Binding-site contacts:
Ligand atom C1' contacts residue VAL203 of chain 1.Z at 4.1 Å (hydrophobic).
Ligand atom O4' contacts residue PRO204 of chain 1.Z at 3.6 Å (h-bond).
Ligand atom C4' contacts residue DA1 of chain 1.HD at 3.9 Å.
Ligand atom C5 contacts residue ARG92 of chain 1.Z at 4.3 Å.
Ligand atom O3' contacts residue DA1 of chain 1.HD at 1.6 Å.
Ligand atom O4' contacts residue VAL203 of chain 1.Z at 3.6 Å.
Ligand atom C6 contacts residue PHE205 of chain 1.Z at 4.4 Å (hydrophobic).
Ligand atom C1' contacts residue ARG92 of chain 1.Z at 4.4 Å.
Ligand atom C2' contacts residue DA1 of chain 1.HD at 3.3 Å.
Ligand atom C5' contacts residue ASP202 of chain 1.Z at 4.0 Å.
Ligand atom C5 contacts residue PHE205 of chain 1.Z at 4.2 Å (hydrophobic).
Ligand atom C3' contacts residue DA1 of chain 1.HD at 2.6 Å.
Ligand atom C4' contacts residue PRO204 of chain 1.Z at 3.6 Å (hydrophobic).
Ligand atom C4 contacts residue ARG92 of chain 1.Z at 4.4 Å.
Ligand atom C4' contacts residue VAL203 of chain 1.Z at 4.2 Å (hydrophobic).
Ligand atom O5' contacts residue ASP202 of chain 1.Z at 4.4 Å.
Ligand atom C2 contacts residue ARG92 of chain 1.Z at 4.3 Å.
Ligand atom C6 contacts residue ARG92 of chain 1.Z at 4.0 Å.
Ligand atom N1 contacts residue ARG92 of chain 1.Z at 4.0 Å.
Ligand atom O4' contacts residue ARG92 of chain 1.Z at 4.2 Å.
Ligand atom C5' contacts residue PRO204 of chain 1.Z at 4.3 Å (hydrophobic).
Ligand atom C2' contacts residue PRO204 of chain 1.Z at 4.3 Å (hydrophobic).
Ligand atom C1' contacts residue PRO204 of chain 1.Z at 3.7 Å (hydrophobic).

Sequence of chain 1.Z:
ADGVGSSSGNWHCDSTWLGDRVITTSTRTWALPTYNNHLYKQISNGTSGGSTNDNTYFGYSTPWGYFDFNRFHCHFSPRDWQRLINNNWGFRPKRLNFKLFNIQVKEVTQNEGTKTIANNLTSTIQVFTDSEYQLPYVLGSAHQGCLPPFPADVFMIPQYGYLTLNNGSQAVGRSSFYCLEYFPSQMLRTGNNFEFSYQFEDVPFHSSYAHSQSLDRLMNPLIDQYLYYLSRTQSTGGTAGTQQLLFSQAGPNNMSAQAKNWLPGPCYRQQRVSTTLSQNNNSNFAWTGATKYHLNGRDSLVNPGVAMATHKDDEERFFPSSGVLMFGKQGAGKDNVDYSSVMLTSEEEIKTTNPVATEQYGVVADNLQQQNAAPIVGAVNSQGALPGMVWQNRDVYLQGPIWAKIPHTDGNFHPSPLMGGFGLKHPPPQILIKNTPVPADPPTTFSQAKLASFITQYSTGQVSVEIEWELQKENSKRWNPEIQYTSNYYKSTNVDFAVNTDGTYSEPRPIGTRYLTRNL

A protein and the small-molecule ligand that binds it are described below.
Small molecule (SMILES): Nc1ccn([C@H]2C[C@H](O)[C@@H](COP(=O)(O)O)O2)c(=O)n1